Binding-site contacts:
Ligand atom C14 contacts residue LYS127 of chain 1.A at 3.9 Å.
Ligand atom C18 contacts residue LEU50 of chain 1.A at 3.9 Å (hydrophobic).
Ligand atom N19 contacts residue GLY250 of chain 1.A at 2.7 Å (h-bond).
Ligand atom C contacts residue LEU50 of chain 1.A at 3.8 Å (hydrophobic).
Ligand atom C1 contacts residue PHE128 of chain 1.A at 3.8 Å (hydrophobic).
Ligand atom N contacts residue ILE130 of chain 1.A at 3.8 Å.
Ligand atom C20 contacts residue GLY250 of chain 1.A at 3.5 Å.
Ligand atom C3 contacts residue PHE128 of chain 1.A at 3.7 Å (hydrophobic).
Ligand atom C7 contacts residue PHE128 of chain 1.A at 3.2 Å (hydrophobic).
Ligand atom C contacts residue GLY250 of chain 1.A at 3.9 Å.
Ligand atom C7 contacts residue LYS127 of chain 1.A at 3.2 Å.
Ligand atom C4 contacts residue TRP135 of chain 1.A at 3.9 Å (hydrophobic).
Ligand atom S contacts residue GLY33 of chain 1.A at 3.9 Å.
Ligand atom C6 contacts residue LYS127 of chain 1.A at 3.9 Å.
Ligand atom O21 contacts residue GLN32 of chain 1.A at 3.0 Å (h-bond).
Ligand atom C20 contacts residue THR252 of chain 1.A at 3.8 Å.
Ligand atom C7 contacts residue ILE130 of chain 1.A at 3.5 Å (hydrophobic).
Ligand atom C2 contacts residue PHE128 of chain 1.A at 3.6 Å (hydrophobic).
Ligand atom C17 contacts residue PHE129 of chain 1.A at 3.3 Å (hydrophobic).
Ligand atom C6 contacts residue PHE128 of chain 1.A at 3.4 Å (hydrophobic).
Ligand atom C15 contacts residue LYS127 of chain 1.A at 3.9 Å.
Ligand atom S contacts residue GLY250 of chain 1.A at 3.4 Å (h-bond).
Ligand atom O contacts residue GLY250 of chain 1.A at 3.1 Å (h-bond).
Ligand atom C18 contacts residue GLY250 of chain 1.A at 3.4 Å.
Ligand atom C1 contacts residue TYR91 of chain 1.A at 3.7 Å (hydrophobic).
Ligand atom C18 contacts residue ASP52 of chain 1.A at 3.5 Å.
Ligand atom C5 contacts residue LEU50 of chain 1.A at 3.6 Å (hydrophobic).
Ligand atom N contacts residue PHE128 of chain 1.A at 2.8 Å (h-bond).
Ligand atom O21 contacts residue TRP135 of chain 1.A at 3.6 Å.
Ligand atom C5 contacts residue GLY250 of chain 1.A at 3.6 Å.
Ligand atom C18 contacts residue ILE138 of chain 1.A at 3.8 Å (hydrophobic).
Ligand atom O21 contacts residue ILE130 of chain 1.A at 3.5 Å.
Ligand atom C8 contacts residue LYS127 of chain 1.A at 3.7 Å.
Ligand atom N19 contacts residue LEU50 of chain 1.A at 3.4 Å.
Ligand atom C16 contacts residue PHE129 of chain 1.A at 3.7 Å (hydrophobic).
Ligand atom N11 contacts residue ILE130 of chain 1.A at 3.9 Å.
Ligand atom O21 contacts residue GLY33 of chain 1.A at 3.6 Å.
Ligand atom O contacts residue GLY33 of chain 1.A at 3.1 Å.
Ligand atom O contacts residue GLN32 of chain 1.A at 3.9 Å.
Ligand atom C6 contacts residue ILE130 of chain 1.A at 3.6 Å (hydrophobic).

The small molecule below binds the protein below.
Small molecule (SMILES): Cc1ccc(Nc2cc(-c3ccccc3)ncn2)cc1NS(C)(=O)=O

Sequence of chain 1.A:
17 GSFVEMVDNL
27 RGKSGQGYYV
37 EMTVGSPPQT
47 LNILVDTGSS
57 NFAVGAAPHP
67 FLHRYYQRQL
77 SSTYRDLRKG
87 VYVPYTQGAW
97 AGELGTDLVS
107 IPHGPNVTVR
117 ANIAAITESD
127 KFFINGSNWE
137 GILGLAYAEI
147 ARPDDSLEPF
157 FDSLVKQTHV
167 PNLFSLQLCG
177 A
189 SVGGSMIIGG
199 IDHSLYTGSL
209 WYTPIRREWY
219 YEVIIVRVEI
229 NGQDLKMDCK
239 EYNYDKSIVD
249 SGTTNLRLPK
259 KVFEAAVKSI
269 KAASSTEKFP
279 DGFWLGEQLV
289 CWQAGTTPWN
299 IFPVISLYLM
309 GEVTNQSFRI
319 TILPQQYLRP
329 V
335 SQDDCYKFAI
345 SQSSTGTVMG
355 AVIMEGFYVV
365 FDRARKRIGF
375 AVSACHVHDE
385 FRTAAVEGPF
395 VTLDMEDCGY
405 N